Binding-site contacts:
Ligand atom C15 contacts residue LEU160 of chain 1.C at 4.3 Å (hydrophobic).
Ligand atom C7 contacts residue GLN161 of chain 1.C at 4.0 Å.
Ligand atom C19 contacts residue PHE164 of chain 1.C at 3.6 Å (hydrophobic).
Ligand atom C24 contacts residue ARG156 of chain 1.C at 3.4 Å.
Ligand atom C6 contacts residue GLN161 of chain 1.C at 4.1 Å.
Ligand atom C5 contacts residue PHE164 of chain 1.C at 3.6 Å (hydrophobic).
Ligand atom C7 contacts residue LEU160 of chain 1.C at 4.4 Å (hydrophobic).
Ligand atom C4 contacts residue PHE164 of chain 1.C at 3.7 Å (hydrophobic).
Ligand atom C20 contacts residue PHE1 of chain 1.J at 4.2 Å (hydrophobic).
Ligand atom C23 contacts residue PHE1 of chain 1.J at 4.1 Å (hydrophobic).
Ligand atom C21 contacts residue PHE1 of chain 1.J at 3.5 Å (hydrophobic).
Ligand atom C6 contacts residue PHE164 of chain 1.C at 3.8 Å (hydrophobic).
Ligand atom O7 contacts residue GLN161 of chain 1.C at 4.2 Å.
Ligand atom O25 contacts residue ARG156 of chain 1.C at 2.9 Å (salt-bridge).
Ligand atom O25 contacts residue PHE1 of chain 1.J at 2.8 Å (h-bond).
Ligand atom O26 contacts residue ARG156 of chain 1.C at 2.6 Å (salt-bridge).
Ligand atom C18 contacts residue LEU160 of chain 1.C at 4.1 Å (hydrophobic).
Ligand atom C16 contacts residue LEU160 of chain 1.C at 4.2 Å (hydrophobic).
Ligand atom C19 contacts residue PHE219 of chain 1.C at 3.8 Å (hydrophobic).
Ligand atom C24 contacts residue PHE1 of chain 1.J at 3.6 Å (hydrophobic).
Ligand atom C15 contacts residue LYS157 of chain 1.C at 4.4 Å.
Ligand atom C18 contacts residue LEU223 of chain 1.C at 3.6 Å (hydrophobic).
Ligand atom C3 contacts residue PHE164 of chain 1.C at 4.3 Å (hydrophobic).

Sequence of chain 1.C:
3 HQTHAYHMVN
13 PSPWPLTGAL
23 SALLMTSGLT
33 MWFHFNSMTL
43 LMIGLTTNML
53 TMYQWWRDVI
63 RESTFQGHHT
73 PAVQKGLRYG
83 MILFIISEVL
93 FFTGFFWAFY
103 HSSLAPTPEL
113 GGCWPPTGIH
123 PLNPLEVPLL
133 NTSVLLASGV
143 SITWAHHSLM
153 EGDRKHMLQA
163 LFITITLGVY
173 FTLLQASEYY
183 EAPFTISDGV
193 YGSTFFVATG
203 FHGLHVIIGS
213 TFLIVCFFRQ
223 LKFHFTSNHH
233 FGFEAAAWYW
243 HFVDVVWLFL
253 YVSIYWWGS

Sequence of chain 1.J:
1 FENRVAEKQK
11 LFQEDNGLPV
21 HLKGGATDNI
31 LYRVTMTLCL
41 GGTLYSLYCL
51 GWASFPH

A protein and the small-molecule ligand that binds it are described below.
Small molecule (SMILES): C[C@H](CCC(=O)O)[C@H]1CC[C@H]2[C@@H]3[C@H](O)C[C@@H]4C[C@H](O)CC[C@]4(C)[C@H]3C[C@H](O)[C@]12C